Sequence of chain 1.B:
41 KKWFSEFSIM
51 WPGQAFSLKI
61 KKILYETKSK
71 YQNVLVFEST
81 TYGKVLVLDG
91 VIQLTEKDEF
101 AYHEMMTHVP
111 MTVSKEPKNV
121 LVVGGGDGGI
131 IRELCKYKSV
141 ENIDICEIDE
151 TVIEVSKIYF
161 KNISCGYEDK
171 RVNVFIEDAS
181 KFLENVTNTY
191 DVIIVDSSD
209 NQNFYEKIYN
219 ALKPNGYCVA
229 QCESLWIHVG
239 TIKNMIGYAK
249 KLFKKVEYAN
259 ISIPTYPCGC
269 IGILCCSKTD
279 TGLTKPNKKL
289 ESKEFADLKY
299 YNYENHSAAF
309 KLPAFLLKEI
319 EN

Binding-site contacts:
Ligand atom C3 contacts residue TYR264 of chain 1.B at 3.2 Å (hydrophobic).
Ligand atom N1 contacts residue ASP127 of chain 1.B at 2.6 Å (salt-bridge).
Ligand atom C3 contacts residue GLN93 of chain 1.B at 3.6 Å.
Ligand atom C9 contacts residue SER198 of chain 1.B at 3.6 Å.
Ligand atom C2 contacts residue ASP127 of chain 1.B at 3.6 Å.
Ligand atom N2 contacts residue GLN93 of chain 1.B at 3.0 Å (h-bond).
Ligand atom C2 contacts residue TYR264 of chain 1.B at 3.7 Å (hydrophobic).
Ligand atom C2 contacts residue TYR102 of chain 1.B at 4.2 Å (hydrophobic).
Ligand atom C1 contacts residue ASP127 of chain 1.B at 3.2 Å.
Ligand atom N1 contacts residue ASP196 of chain 1.B at 2.5 Å (salt-bridge).
Ligand atom C1 contacts residue TYR102 of chain 1.B at 3.6 Å (hydrophobic).
Ligand atom C1 contacts residue TYR264 of chain 1.B at 3.7 Å (hydrophobic).
Ligand atom C4 contacts residue TYR264 of chain 1.B at 3.9 Å (hydrophobic).
Ligand atom C8 contacts residue VAL91 of chain 1.B at 3.6 Å (hydrophobic).
Ligand atom C3 contacts residue TYR102 of chain 1.B at 3.8 Å (hydrophobic).
Ligand atom C9 contacts residue GLN93 of chain 1.B at 3.3 Å.
Ligand atom C5 contacts residue GLN229 of chain 1.B at 3.3 Å.
Ligand atom C7 contacts residue SER198 of chain 1.B at 4.2 Å.
Ligand atom C4 contacts residue GLN229 of chain 1.B at 4.0 Å.
Ligand atom N2 contacts residue ASP196 of chain 1.B at 3.9 Å.
Ligand atom N1 contacts residue HIS103 of chain 1.B at 2.8 Å (h-bond).
Ligand atom N2 contacts residue TYR264 of chain 1.B at 4.2 Å.
Ligand atom C8 contacts residue SER198 of chain 1.B at 3.8 Å.
Ligand atom C3 contacts residue ASP196 of chain 1.B at 3.4 Å.
Ligand atom C8 contacts residue GLN93 of chain 1.B at 4.0 Å.
Ligand atom C8 contacts residue ILE92 of chain 1.B at 3.8 Å (hydrophobic).
Ligand atom C2 contacts residue GLN93 of chain 1.B at 3.1 Å.
Ligand atom C1 contacts residue GLN93 of chain 1.B at 3.6 Å.
Ligand atom N3 contacts residue VAL91 of chain 1.B at 3.9 Å.
Ligand atom C6 contacts residue TYR264 of chain 1.B at 3.6 Å (hydrophobic).
Ligand atom C6 contacts residue GLN229 of chain 1.B at 4.0 Å.
Ligand atom N2 contacts residue GLN229 of chain 1.B at 4.0 Å.
Ligand atom C1 contacts residue HIS103 of chain 1.B at 3.3 Å.
Ligand atom N1 contacts residue TYR102 of chain 1.B at 3.8 Å.
Ligand atom C5 contacts residue TYR264 of chain 1.B at 3.7 Å (hydrophobic).
Ligand atom C1 contacts residue ASP196 of chain 1.B at 3.7 Å.
Ligand atom N3 contacts residue TRP51 of chain 1.B at 4.2 Å.
Ligand atom C2 contacts residue ASP196 of chain 1.B at 3.5 Å.
Ligand atom N3 contacts residue PRO265 of chain 1.B at 3.8 Å.
Ligand atom C4 contacts residue GLN93 of chain 1.B at 3.6 Å.

This small molecule binds to this protein.
Small molecule (SMILES): NCCCNC1CCC(N)CC1